Binding-site contacts:
Ligand atom C2 contacts residue ASN398 of chain 1.C at 2.4 Å.
Ligand atom O6 contacts residue ALA394 of chain 1.C at 3.5 Å.
Ligand atom C6 contacts residue ILE387 of chain 1.C at 4.0 Å (hydrophobic).
Ligand atom C3 contacts residue GLY397 of chain 1.C at 4.3 Å.
Ligand atom C4 contacts residue ASN398 of chain 1.C at 4.2 Å.
Ligand atom O2 contacts residue ASN398 of chain 1.C at 2.9 Å (h-bond).
Ligand atom O6 contacts residue ASP388 of chain 1.C at 3.0 Å (salt-bridge).
Ligand atom C2 contacts residue ALA394 of chain 1.C at 4.1 Å (hydrophobic).
Ligand atom O3 contacts residue ALA393 of chain 1.C at 3.0 Å (h-bond).
Ligand atom O3 contacts residue LEU139 of chain 3.C at 3.8 Å.
Ligand atom O5 contacts residue ILE387 of chain 1.C at 3.9 Å.
Ligand atom C5 contacts residue ALA394 of chain 1.C at 4.5 Å (hydrophobic).
Ligand atom C5 contacts residue ASN398 of chain 1.C at 3.6 Å.
Ligand atom C6 contacts residue VAL140 of chain 3.C at 3.8 Å (hydrophobic).
Ligand atom C2 contacts residue GLY397 of chain 1.C at 3.6 Å.
Ligand atom O6 contacts residue SER386 of chain 1.C at 4.0 Å.
Ligand atom C1 contacts residue ALA394 of chain 1.C at 3.8 Å (hydrophobic).
Ligand atom C3 contacts residue ALA393 of chain 1.C at 3.4 Å (hydrophobic).
Ligand atom C6 contacts residue ASP388 of chain 1.C at 4.0 Å.
Ligand atom O2 contacts residue GLY397 of chain 1.C at 2.7 Å (h-bond).
Ligand atom O6 contacts residue ILE387 of chain 1.C at 3.8 Å.
Ligand atom C4 contacts residue ALA394 of chain 1.C at 4.3 Å (hydrophobic).
Ligand atom O5 contacts residue ALA394 of chain 1.C at 3.9 Å.
Ligand atom C6 contacts residue GLY141 of chain 3.C at 4.2 Å.
Ligand atom C1 contacts residue GLY397 of chain 1.C at 4.2 Å.
Ligand atom O5 contacts residue ASN398 of chain 1.C at 2.3 Å (h-bond).
Ligand atom C4 contacts residue GLY397 of chain 1.C at 3.7 Å.
Ligand atom C1 contacts residue ILE387 of chain 1.C at 4.5 Å (hydrophobic).
Ligand atom C3 contacts residue ASN398 of chain 1.C at 3.8 Å.
Ligand atom C5 contacts residue VAL140 of chain 3.C at 4.2 Å (hydrophobic).
Ligand atom O2 contacts residue ALA393 of chain 1.C at 3.8 Å.
Ligand atom C4 contacts residue VAL140 of chain 3.C at 3.4 Å (hydrophobic).
Ligand atom C5 contacts residue GLY397 of chain 1.C at 4.0 Å.
Ligand atom C1 contacts residue ASN398 of chain 1.C at 1.4 Å.
Ligand atom C6 contacts residue SER386 of chain 1.C at 3.6 Å.
Ligand atom C4 contacts residue ALA393 of chain 1.C at 4.2 Å (hydrophobic).
Ligand atom C6 contacts residue GLY397 of chain 1.C at 4.2 Å.
Ligand atom O4 contacts residue VAL140 of chain 3.C at 2.5 Å (h-bond).

Sequence of chain 1.C:
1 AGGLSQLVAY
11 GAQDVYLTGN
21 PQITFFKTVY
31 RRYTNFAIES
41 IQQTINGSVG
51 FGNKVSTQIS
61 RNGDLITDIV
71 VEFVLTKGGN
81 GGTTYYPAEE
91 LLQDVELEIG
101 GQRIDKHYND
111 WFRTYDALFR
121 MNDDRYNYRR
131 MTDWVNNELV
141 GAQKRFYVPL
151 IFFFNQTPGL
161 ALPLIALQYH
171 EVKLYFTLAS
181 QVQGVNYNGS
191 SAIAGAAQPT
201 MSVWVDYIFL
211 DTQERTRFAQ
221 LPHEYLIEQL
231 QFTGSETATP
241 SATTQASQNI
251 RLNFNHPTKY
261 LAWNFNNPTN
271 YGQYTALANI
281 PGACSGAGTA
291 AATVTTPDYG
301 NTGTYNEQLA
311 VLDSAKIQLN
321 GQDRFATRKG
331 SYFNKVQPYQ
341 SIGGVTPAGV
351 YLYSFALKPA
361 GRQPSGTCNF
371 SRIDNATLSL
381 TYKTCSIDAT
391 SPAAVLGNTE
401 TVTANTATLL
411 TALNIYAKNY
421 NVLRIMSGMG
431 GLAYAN

The protein below binds the small molecule below.
Small molecule (SMILES): C[C@@H]1O[C@@H](O[C@H]2[C@H](O[C@@H]3OC[C@@H](O)[C@H](O)[C@H]3O)[C@@H](CO)OC[C@@H]2O)[C@@H](O[C@H]2O[C@H](CO)[C@H](O)[C@H](O)[C@H]2O)[C@H](O[C@H]2O[C@H](C)[C@@H](O)[C@H](O[C@H]3O[C@H](CO)[C@@H](O)[C@H](O)[C@@H]3O)[C@@H]2O)[C@@H]1O[C@@H]1OC[C@@H](O)[C@H](O)[C@H]1O

Sequence of chain 3.C:
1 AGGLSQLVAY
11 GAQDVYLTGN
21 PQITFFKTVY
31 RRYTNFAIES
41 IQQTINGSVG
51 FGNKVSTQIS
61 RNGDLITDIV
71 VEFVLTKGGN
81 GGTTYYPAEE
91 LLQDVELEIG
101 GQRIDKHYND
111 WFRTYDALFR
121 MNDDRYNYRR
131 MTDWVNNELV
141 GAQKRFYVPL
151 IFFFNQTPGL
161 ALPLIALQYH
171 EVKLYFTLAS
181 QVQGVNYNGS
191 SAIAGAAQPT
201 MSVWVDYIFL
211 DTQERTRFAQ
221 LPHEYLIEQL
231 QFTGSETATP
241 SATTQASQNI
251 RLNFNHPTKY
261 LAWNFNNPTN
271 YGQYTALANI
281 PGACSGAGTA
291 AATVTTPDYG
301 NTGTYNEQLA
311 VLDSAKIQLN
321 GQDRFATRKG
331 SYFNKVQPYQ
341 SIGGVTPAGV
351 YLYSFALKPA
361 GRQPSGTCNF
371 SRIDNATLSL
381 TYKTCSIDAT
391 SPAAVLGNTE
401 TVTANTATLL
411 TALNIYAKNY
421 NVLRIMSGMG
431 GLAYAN